Binding-site contacts:
Ligand atom O6 contacts residue ALA146 of chain 6.A at 2.8 Å (h-bond).
Ligand atom O2A contacts residue TYR32 of chain 6.A at 3.4 Å.
Ligand atom O6 contacts residue ASN116 of chain 6.A at 3.4 Å (h-bond).
Ligand atom O2B contacts residue SER17 of chain 6.A at 2.9 Å (h-bond).
Ligand atom PG contacts residue MG1 of chain 6.C at 3.2 Å.
Ligand atom N3B contacts residue GLY13 of chain 6.A at 3.1 Å (h-bond).
Ligand atom N2 contacts residue ASP119 of chain 6.A at 3.0 Å (salt-bridge).
Ligand atom O2B contacts residue MG1 of chain 6.C at 2.1 Å.
Ligand atom O4' contacts residue LYS117 of chain 6.A at 3.2 Å (salt-bridge).
Ligand atom N3B contacts residue MG1 of chain 6.C at 3.3 Å.
Ligand atom N1 contacts residue ASP119 of chain 6.A at 2.8 Å (salt-bridge).
Ligand atom O1B contacts residue LYS16 of chain 6.A at 2.8 Å (salt-bridge).
Ligand atom O1B contacts residue GLY13 of chain 6.A at 3.5 Å (h-bond).
Ligand atom O3A contacts residue GLY15 of chain 6.A at 3.2 Å (h-bond).
Ligand atom N7 contacts residue ASN116 of chain 6.A at 3.1 Å (h-bond).
Ligand atom N2 contacts residue LEU120 of chain 6.A at 3.5 Å.
Ligand atom O2G contacts residue THR35 of chain 6.A at 2.9 Å (h-bond).
Ligand atom O1G contacts residue TYR32 of chain 6.A at 2.7 Å (h-bond).
Ligand atom O2' contacts residue ASP30 of chain 6.A at 3.1 Å (salt-bridge).
Ligand atom O3G contacts residue GLY12 of chain 6.A at 3.4 Å.
Ligand atom C8 contacts residue GLY15 of chain 6.A at 3.5 Å.
Ligand atom O2G contacts residue MG1 of chain 6.C at 2.0 Å.
Ligand atom O2' contacts residue VAL29 of chain 6.A at 2.6 Å (h-bond).
Ligand atom O3G contacts residue GLY60 of chain 6.A at 2.8 Å (h-bond).
Ligand atom O1A contacts residue ALA18 of chain 6.A at 2.9 Å (h-bond).
Ligand atom O6 contacts residue SER145 of chain 6.A at 3.4 Å.
Ligand atom O1A contacts residue GLY15 of chain 6.A at 3.3 Å.
Ligand atom C2' contacts residue VAL29 of chain 6.A at 3.4 Å (hydrophobic).
Ligand atom O3' contacts residue ASP30 of chain 6.A at 2.8 Å (salt-bridge).
Ligand atom N3B contacts residue TYR32 of chain 6.A at 3.5 Å.
Ligand atom O1B contacts residue GLY15 of chain 6.A at 3.1 Å (h-bond).
Ligand atom C3' contacts residue GLU31 of chain 6.A at 3.4 Å.
Ligand atom PB contacts residue MG1 of chain 6.C at 3.2 Å.
Ligand atom O1B contacts residue VAL14 of chain 6.A at 3.3 Å (h-bond).
Ligand atom O6 contacts residue ASP119 of chain 6.A at 3.4 Å (salt-bridge).
Ligand atom O1G contacts residue PRO34 of chain 6.A at 3.4 Å.
Ligand atom O6 contacts residue LYS117 of chain 6.A at 3.3 Å.
Ligand atom O3G contacts residue LYS16 of chain 6.A at 2.6 Å (salt-bridge).
Ligand atom O1A contacts residue SER17 of chain 6.A at 3.3 Å (h-bond).
Ligand atom O2' contacts residue PHE28 of chain 6.A at 3.2 Å.

Sequence of chain 6.A:
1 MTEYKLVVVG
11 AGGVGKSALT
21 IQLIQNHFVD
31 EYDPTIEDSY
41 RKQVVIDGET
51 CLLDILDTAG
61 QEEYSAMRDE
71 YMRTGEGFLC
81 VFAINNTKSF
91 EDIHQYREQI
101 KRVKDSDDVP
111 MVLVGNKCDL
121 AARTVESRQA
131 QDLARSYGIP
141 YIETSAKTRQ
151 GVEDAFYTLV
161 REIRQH

A protein and the small-molecule ligand that binds it are described below.
Small molecule (SMILES): Nc1nc2c(ncn2[C@@H]2O[C@H](CO[P](=O)(O)O[P](=O)(O)NP(=O)(O)O)[C@@H](O)[C@H]2O)c(=O)[nH]1